The small molecule below binds the protein below.
Small molecule (SMILES): CC(C)(C)OC(=O)N[C@H](CS[C@H](Cc1ccccc1)C(=O)NCCc1ccncc1)Cc1ccccc1

Binding-site contacts:
Ligand atom C03 contacts residue GLU354 of chain 2.A at 3.5 Å.
Ligand atom C15 contacts residue MET94 of chain 2.A at 3.8 Å (hydrophobic).
Ligand atom C35 contacts residue HEM1 of chain 2.B at 3.6 Å.
Ligand atom C29 contacts residue ALA285 of chain 2.A at 3.4 Å (hydrophobic).
Ligand atom C04 contacts residue ARG86 of chain 2.A at 3.8 Å.
Ligand atom C35 contacts residue ARG85 of chain 2.A at 4.1 Å.
Ligand atom C16 contacts residue PHE221 of chain 2.A at 3.7 Å (hydrophobic).
Ligand atom C04 contacts residue GLU354 of chain 2.A at 4.1 Å.
Ligand atom C13 contacts residue ILE281 of chain 2.A at 4.0 Å (hydrophobic).
Ligand atom C15 contacts residue ILE100 of chain 2.A at 4.0 Å (hydrophobic).
Ligand atom C18 contacts residue PHE221 of chain 2.A at 3.4 Å (hydrophobic).
Ligand atom C20 contacts residue ILE281 of chain 2.A at 4.2 Å (hydrophobic).
Ligand atom C18 contacts residue PHE88 of chain 2.A at 4.1 Å (hydrophobic).
Ligand atom O21 contacts residue ILE281 of chain 2.A at 3.2 Å.
Ligand atom C16 contacts residue MET94 of chain 2.A at 3.6 Å (hydrophobic).
Ligand atom C13 contacts residue PHE284 of chain 2.A at 4.0 Å (hydrophobic).
Ligand atom C25 contacts residue THR289 of chain 2.A at 4.1 Å.
Ligand atom C17 contacts residue VAL220 of chain 2.A at 3.7 Å (hydrophobic).
Ligand atom C27 contacts residue THR289 of chain 2.A at 4.0 Å.
Ligand atom O21 contacts residue SER99 of chain 2.A at 3.0 Å (h-bond).
Ligand atom C29 contacts residue HEM1 of chain 2.B at 3.0 Å.
Ligand atom C30 contacts residue ALA285 of chain 2.A at 3.5 Å (hydrophobic).
Ligand atom C19 contacts residue PHE221 of chain 2.A at 3.7 Å (hydrophobic).
Ligand atom C10 contacts residue PHE88 of chain 2.A at 3.7 Å (hydrophobic).
Ligand atom C14 contacts residue ILE281 of chain 2.A at 4.2 Å (hydrophobic).
Ligand atom O07 contacts residue PHE88 of chain 2.A at 4.0 Å.
Ligand atom C18 contacts residue VAL220 of chain 2.A at 3.3 Å (hydrophobic).
Ligand atom C01 contacts residue PHE88 of chain 2.A at 3.6 Å (hydrophobic).
Ligand atom C20 contacts residue SER99 of chain 2.A at 4.0 Å.
Ligand atom C37 contacts residue SER99 of chain 2.A at 4.0 Å.
Ligand atom C36 contacts residue ARG85 of chain 2.A at 3.6 Å.
Ligand atom N28 contacts residue HEM1 of chain 2.B at 2.1 Å.
Ligand atom C26 contacts residue HEM1 of chain 2.B at 4.1 Å.
Ligand atom C26 contacts residue THR289 of chain 2.A at 3.6 Å.
Ligand atom C27 contacts residue HEM1 of chain 2.B at 2.8 Å.
Ligand atom C17 contacts residue MET94 of chain 2.A at 4.2 Å (hydrophobic).
Ligand atom C17 contacts residue PHE221 of chain 2.A at 3.3 Å (hydrophobic).
Ligand atom C15 contacts residue ILE281 of chain 2.A at 3.5 Å (hydrophobic).
Ligand atom C16 contacts residue ILE100 of chain 2.A at 3.6 Å (hydrophobic).
Ligand atom C36 contacts residue HEM1 of chain 2.B at 3.9 Å.

Sequence of chain 2.A:
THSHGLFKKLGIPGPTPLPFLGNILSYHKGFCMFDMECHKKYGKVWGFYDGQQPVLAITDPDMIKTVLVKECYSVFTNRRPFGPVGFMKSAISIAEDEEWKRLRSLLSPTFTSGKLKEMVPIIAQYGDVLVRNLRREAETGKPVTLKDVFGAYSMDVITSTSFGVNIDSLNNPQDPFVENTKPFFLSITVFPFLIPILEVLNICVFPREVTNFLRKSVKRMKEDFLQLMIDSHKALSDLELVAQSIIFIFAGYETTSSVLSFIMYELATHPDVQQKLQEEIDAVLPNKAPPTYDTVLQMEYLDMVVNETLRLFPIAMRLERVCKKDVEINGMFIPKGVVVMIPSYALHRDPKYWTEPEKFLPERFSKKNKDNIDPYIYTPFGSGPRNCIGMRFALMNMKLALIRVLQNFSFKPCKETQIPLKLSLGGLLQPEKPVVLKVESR